Binding-site contacts:
Ligand atom O4 contacts residue ASP285 of chain 2.A at 3.9 Å.
Ligand atom O3 contacts residue ASP285 of chain 2.A at 4.0 Å.
Ligand atom C7 contacts residue THR34 of chain 2.A at 4.3 Å.
Ligand atom C2 contacts residue ASN32 of chain 2.A at 2.5 Å.
Ligand atom O7 contacts residue ASN32 of chain 2.A at 3.8 Å.
Ligand atom C4 contacts residue ASP285 of chain 2.A at 4.0 Å.
Ligand atom C4 contacts residue ASN32 of chain 2.A at 4.2 Å.
Ligand atom C7 contacts residue ASN32 of chain 2.A at 3.5 Å.
Ligand atom C1 contacts residue ASN32 of chain 2.A at 1.4 Å.
Ligand atom O6 contacts residue LEU52 of chain 2.B at 3.4 Å.
Ligand atom C6 contacts residue LEU52 of chain 2.B at 3.8 Å (hydrophobic).
Ligand atom O5 contacts residue THR312 of chain 2.A at 3.1 Å (h-bond).
Ligand atom O7 contacts residue THR34 of chain 2.A at 4.2 Å.
Ligand atom C5 contacts residue THR312 of chain 2.A at 4.2 Å.
Ligand atom N2 contacts residue ASN32 of chain 2.A at 2.9 Å (h-bond).
Ligand atom C1 contacts residue THR312 of chain 2.A at 3.7 Å.
Ligand atom C8 contacts residue THR34 of chain 2.A at 3.7 Å.
Ligand atom C6 contacts residue THR312 of chain 2.A at 4.1 Å.
Ligand atom C5 contacts residue ASN32 of chain 2.A at 3.7 Å.
Ligand atom O6 contacts residue THR312 of chain 2.A at 4.1 Å.
Ligand atom C8 contacts residue ILE56 of chain 2.B at 4.5 Å (hydrophobic).
Ligand atom O5 contacts residue ASN32 of chain 2.A at 2.3 Å (h-bond).
Ligand atom O4 contacts residue ILE56 of chain 2.B at 4.2 Å.
Ligand atom C6 contacts residue ASP285 of chain 2.A at 4.0 Å.
Ligand atom C3 contacts residue ASN32 of chain 2.A at 3.8 Å.

A protein and the small-molecule ligand that binds it are described below.
Small molecule (SMILES): CC(=O)N[C@H]1[C@H](O[C@H]2[C@H](O)[C@@H](NC(C)=O)CO[C@@H]2CO)O[C@H](CO)[C@@H](O[C@@H]2O[C@H](CO[C@H]3O[C@H](CO)[C@@H](O)[C@H](O)[C@@H]3O)[C@@H](O)[C@H](O[C@H]3O[C@H](CO)[C@@H](O)[C@H](O)[C@@H]3O)[C@@H]2O)[C@@H]1O

Sequence of chain 2.A:
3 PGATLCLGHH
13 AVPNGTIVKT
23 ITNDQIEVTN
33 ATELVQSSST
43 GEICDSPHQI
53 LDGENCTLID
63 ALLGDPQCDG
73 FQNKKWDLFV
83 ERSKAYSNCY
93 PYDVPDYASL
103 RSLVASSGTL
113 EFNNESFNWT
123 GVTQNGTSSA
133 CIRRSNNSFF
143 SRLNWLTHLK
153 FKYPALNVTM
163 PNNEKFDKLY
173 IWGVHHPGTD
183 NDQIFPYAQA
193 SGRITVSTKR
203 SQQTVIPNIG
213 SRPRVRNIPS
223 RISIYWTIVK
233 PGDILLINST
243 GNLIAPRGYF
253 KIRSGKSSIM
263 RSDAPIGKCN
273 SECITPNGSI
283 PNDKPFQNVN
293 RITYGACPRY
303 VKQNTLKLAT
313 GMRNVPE

Sequence of chain 2.B:
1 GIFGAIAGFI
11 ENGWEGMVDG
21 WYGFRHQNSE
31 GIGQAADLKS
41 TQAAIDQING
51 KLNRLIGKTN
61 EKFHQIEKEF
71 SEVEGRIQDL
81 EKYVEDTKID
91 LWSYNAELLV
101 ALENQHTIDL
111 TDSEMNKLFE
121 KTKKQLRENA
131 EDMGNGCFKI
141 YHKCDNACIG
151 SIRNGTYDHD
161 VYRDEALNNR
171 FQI